Binding-site contacts:
Ligand atom CD2 contacts residue PCR1 of chain 1.D at 4.3 Å.
Ligand atom CE2 contacts residue PHE273 of chain 1.A at 4.5 Å (hydrophobic).
Ligand atom CG contacts residue FMN1 of chain 1.B at 3.4 Å.
Ligand atom CZ contacts residue ASN185 of chain 1.A at 3.6 Å.
Ligand atom CD2 contacts residue PHE241 of chain 1.A at 3.9 Å (hydrophobic).
Ligand atom CD2 contacts residue FMN1 of chain 1.B at 3.6 Å.
Ligand atom CB contacts residue FMN1 of chain 1.B at 4.0 Å.
Ligand atom OH contacts residue ASN185 of chain 1.A at 2.6 Å (h-bond).
Ligand atom CD1 contacts residue FMN1 of chain 1.B at 3.5 Å.
Ligand atom CD1 contacts residue THR35 of chain 1.A at 3.4 Å.
Ligand atom CD1 contacts residue TYR187 of chain 1.A at 3.5 Å (hydrophobic).
Ligand atom OH contacts residue FMN1 of chain 1.B at 3.0 Å.
Ligand atom CE2 contacts residue FMN1 of chain 1.B at 3.3 Å.
Ligand atom OH contacts residue HIS182 of chain 1.A at 2.8 Å (h-bond).
Ligand atom OH contacts residue TYR187 of chain 1.A at 3.3 Å.
Ligand atom CZ contacts residue FMN1 of chain 1.B at 3.3 Å.
Ligand atom CG contacts residue THR35 of chain 1.A at 4.2 Å.
Ligand atom CE2 contacts residue ASN185 of chain 1.A at 3.7 Å.
Ligand atom CD1 contacts residue TRP110 of chain 1.A at 4.0 Å (hydrophobic).
Ligand atom CE1 contacts residue FMN1 of chain 1.B at 3.2 Å.
Ligand atom CZ contacts residue TYR187 of chain 1.A at 3.5 Å (hydrophobic).
Ligand atom CE1 contacts residue THR35 of chain 1.A at 4.0 Å.
Ligand atom CG contacts residue TYR187 of chain 1.A at 3.9 Å (hydrophobic).
Ligand atom CZ contacts residue HIS182 of chain 1.A at 3.9 Å.
Ligand atom CE1 contacts residue HIS182 of chain 1.A at 4.1 Å.
Ligand atom CB contacts residue THR35 of chain 1.A at 4.0 Å.
Ligand atom CE1 contacts residue TYR187 of chain 1.A at 3.5 Å (hydrophobic).
Ligand atom CD2 contacts residue TYR187 of chain 1.A at 4.2 Å (hydrophobic).
Ligand atom CE1 contacts residue TRP110 of chain 1.A at 3.9 Å (hydrophobic).
Ligand atom CE2 contacts residue PHE241 of chain 1.A at 4.1 Å (hydrophobic).
Ligand atom CE2 contacts residue TYR187 of chain 1.A at 4.2 Å (hydrophobic).

This protein binds this small molecule.
Small molecule (SMILES): Cc1ccc(O)cc1

Sequence of chain 1.A:
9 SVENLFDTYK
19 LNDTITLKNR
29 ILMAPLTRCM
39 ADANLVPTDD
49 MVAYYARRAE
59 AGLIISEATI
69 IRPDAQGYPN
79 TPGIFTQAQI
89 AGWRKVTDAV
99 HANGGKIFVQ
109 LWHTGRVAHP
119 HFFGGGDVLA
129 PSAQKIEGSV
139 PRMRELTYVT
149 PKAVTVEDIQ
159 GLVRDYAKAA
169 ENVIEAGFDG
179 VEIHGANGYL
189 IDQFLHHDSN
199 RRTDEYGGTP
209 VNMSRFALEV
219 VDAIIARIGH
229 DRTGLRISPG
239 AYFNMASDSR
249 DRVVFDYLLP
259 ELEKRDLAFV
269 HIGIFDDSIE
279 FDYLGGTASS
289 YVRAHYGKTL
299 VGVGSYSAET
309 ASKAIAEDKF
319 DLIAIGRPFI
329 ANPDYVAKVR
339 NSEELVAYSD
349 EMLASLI